Binding-site contacts:
Ligand atom O38 contacts residue ARG26 of chain 1.A at 3.7 Å.
Ligand atom O17 contacts residue ASP187 of chain 1.A at 3.5 Å (salt-bridge).
Ligand atom C2 contacts residue ALA183 of chain 1.A at 3.7 Å (hydrophobic).
Ligand atom O17 contacts residue CYS184 of chain 1.A at 3.5 Å (h-bond).
Ligand atom C8 contacts residue GLY211 of chain 1.A at 2.9 Å.
Ligand atom C15 contacts residue LYS185 of chain 1.A at 3.7 Å.
Ligand atom C1 contacts residue ALA183 of chain 1.A at 3.5 Å (hydrophobic).
Ligand atom C14 contacts residue CYS184 of chain 1.A at 3.2 Å (hydrophobic).
Ligand atom N9 contacts residue GLY211 of chain 1.A at 3.7 Å.
Ligand atom C2 contacts residue TRP208 of chain 1.A at 3.6 Å (hydrophobic).
Ligand atom C1 contacts residue ASP182 of chain 1.A at 3.6 Å.
Ligand atom O37 contacts residue TYR134 of chain 1.A at 3.2 Å (h-bond).
Ligand atom CL12 contacts residue VAL220 of chain 1.A at 3.5 Å.
Ligand atom N10 contacts residue CYS212 of chain 1.A at 3.3 Å (h-bond).
Ligand atom N11 contacts residue LYS185 of chain 1.A at 3.7 Å.
Ligand atom C1 contacts residue GLY211 of chain 1.A at 3.4 Å.
Ligand atom C4 contacts residue TRP208 of chain 1.A at 3.6 Å (hydrophobic).
Ligand atom N21 contacts residue GLY186 of chain 1.A at 3.4 Å (h-bond).
Ligand atom C18 contacts residue SER188 of chain 1.A at 3.4 Å.
Ligand atom O17 contacts residue GLY186 of chain 1.A at 3.0 Å (h-bond).
Ligand atom C15 contacts residue SER188 of chain 1.A at 3.5 Å.
Ligand atom C15 contacts residue GLY186 of chain 1.A at 3.7 Å.
Ligand atom C23 contacts residue LEU28 of chain 1.A at 3.4 Å (hydrophobic).
Ligand atom C22 contacts residue GLY186 of chain 1.A at 3.5 Å.
Ligand atom CL12 contacts residue TRP208 of chain 1.A at 3.3 Å.
Ligand atom CL12 contacts residue GLY219 of chain 1.A at 3.7 Å.
Ligand atom C28 contacts residue HIS44 of chain 1.A at 3.5 Å.
Ligand atom C2 contacts residue ASP182 of chain 1.A at 3.4 Å.
Ligand atom N7 contacts residue GLY211 of chain 1.A at 3.6 Å (h-bond).
Ligand atom N7 contacts residue CYS212 of chain 1.A at 3.7 Å.
Ligand atom C3 contacts residue TRP208 of chain 1.A at 3.2 Å (hydrophobic).
Ligand atom C15 contacts residue CYS184 of chain 1.A at 3.7 Å (hydrophobic).
Ligand atom C8 contacts residue GLY209 of chain 1.A at 3.1 Å.
Ligand atom N9 contacts residue CYS212 of chain 1.A at 3.7 Å.
Ligand atom N11 contacts residue CYS212 of chain 1.A at 3.4 Å (h-bond).
Ligand atom C23 contacts residue GLY186 of chain 1.A at 3.7 Å.
Ligand atom O20 contacts residue LYS185 of chain 1.A at 3.3 Å.
Ligand atom C30 contacts residue HIS44 of chain 1.A at 3.5 Å.
Ligand atom C29 contacts residue HIS44 of chain 1.A at 3.5 Å.
Ligand atom O17 contacts residue SER188 of chain 1.A at 2.9 Å (h-bond).

The small molecule below binds the protein below.
Small molecule (SMILES): O=C(O)Cc1ccc(NC(=O)[C@H](Cc2ccccc2)NC(=O)CCc2cc(Cl)ccc2-n2cnnn2)cc1

Sequence of chain 1.A:
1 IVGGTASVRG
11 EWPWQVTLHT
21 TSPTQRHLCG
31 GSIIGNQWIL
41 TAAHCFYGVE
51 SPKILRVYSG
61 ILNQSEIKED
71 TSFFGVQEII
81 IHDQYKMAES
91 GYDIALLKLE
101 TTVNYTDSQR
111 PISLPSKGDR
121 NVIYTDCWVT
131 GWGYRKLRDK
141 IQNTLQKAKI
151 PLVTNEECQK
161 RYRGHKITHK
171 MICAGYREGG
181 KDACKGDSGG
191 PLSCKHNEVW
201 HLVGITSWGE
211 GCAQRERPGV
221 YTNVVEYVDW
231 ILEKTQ